Binding-site contacts:
Ligand atom C29 contacts residue ILE142 of chain 1.A at 3.8 Å (hydrophobic).
Ligand atom O4 contacts residue GLU167 of chain 1.A at 3.0 Å (salt-bridge).
Ligand atom C13 contacts residue LEU166 of chain 1.A at 3.8 Å (hydrophobic).
Ligand atom N6 contacts residue ILE142 of chain 1.A at 3.5 Å (h-bond).
Ligand atom C17 contacts residue ASP188 of chain 1.A at 3.2 Å.
Ligand atom O1 contacts residue PRO190 of chain 1.A at 3.3 Å (h-bond).
Ligand atom N5 contacts residue CYS146 of chain 1.A at 3.7 Å.
Ligand atom O8 contacts residue HIS164 of chain 1.A at 2.6 Å (h-bond).
Ligand atom C30 contacts residue ILE142 of chain 1.A at 3.6 Å (hydrophobic).
Ligand atom O8 contacts residue PHE141 of chain 1.A at 3.5 Å.
Ligand atom C21 contacts residue HIS165 of chain 1.A at 3.8 Å.
Ligand atom N6 contacts residue PHE141 of chain 1.A at 3.1 Å (h-bond).
Ligand atom O2 contacts residue MET192 of chain 1.A at 3.5 Å.
Ligand atom C20 contacts residue HIS165 of chain 1.A at 2.9 Å.
Ligand atom O8 contacts residue LEU166 of chain 1.A at 3.7 Å.
Ligand atom N5 contacts residue HIS165 of chain 1.A at 3.1 Å (h-bond).
Ligand atom C19 contacts residue HIS165 of chain 1.A at 3.8 Å.
Ligand atom C26 contacts residue CYS146 of chain 1.A at 3.6 Å (hydrophobic).
Ligand atom C30 contacts residue HIS164 of chain 1.A at 3.7 Å.
Ligand atom C14 contacts residue HIS165 of chain 1.A at 3.8 Å.
Ligand atom C6 contacts residue GLU167 of chain 1.A at 3.8 Å.
Ligand atom C22 contacts residue CYS146 of chain 1.A at 2.8 Å (hydrophobic).
Ligand atom O3 contacts residue PRO190 of chain 1.A at 3.2 Å.
Ligand atom N6 contacts residue HIS173 of chain 1.A at 3.8 Å.
Ligand atom N1 contacts residue PRO190 of chain 1.A at 3.6 Å (h-bond).
Ligand atom C3 contacts residue PRO190 of chain 1.A at 3.5 Å (hydrophobic).
Ligand atom C20 contacts residue CYS146 of chain 1.A at 2.5 Å (hydrophobic).
Ligand atom O6 contacts residue GLY144 of chain 1.A at 3.5 Å (h-bond).
Ligand atom C21 contacts residue CYS146 of chain 1.A at 1.8 Å (hydrophobic).
Ligand atom C8 contacts residue SER191 of chain 1.A at 3.0 Å.
Ligand atom C29 contacts residue PHE141 of chain 1.A at 3.8 Å (hydrophobic).
Ligand atom N6 contacts residue GLU167 of chain 1.A at 3.0 Å (salt-bridge).
Ligand atom C18 contacts residue THR49 of chain 1.A at 3.7 Å.
Ligand atom O8 contacts residue HIS173 of chain 1.A at 3.5 Å.
Ligand atom O4 contacts residue LEU166 of chain 1.A at 3.0 Å.
Ligand atom C18 contacts residue ILE53 of chain 1.A at 3.5 Å (hydrophobic).
Ligand atom C29 contacts residue GLU167 of chain 1.A at 3.3 Å.
Ligand atom N3 contacts residue GLU167 of chain 1.A at 3.2 Å (salt-bridge).
Ligand atom C30 contacts residue GLU167 of chain 1.A at 3.6 Å.
Ligand atom C28 contacts residue ILE142 of chain 1.A at 3.4 Å (hydrophobic).

The small molecule below binds the protein below.
Small molecule (SMILES): CCOC(=O)C=C[C@H](C[C@@H]1CCNC1=O)NC(=O)[C@H](CC(C)C)NC(=O)[C@@H](NC(=O)[C@H](C)NC(=O)c1cc(C)on1)C(C)C

Sequence of chain 1.A:
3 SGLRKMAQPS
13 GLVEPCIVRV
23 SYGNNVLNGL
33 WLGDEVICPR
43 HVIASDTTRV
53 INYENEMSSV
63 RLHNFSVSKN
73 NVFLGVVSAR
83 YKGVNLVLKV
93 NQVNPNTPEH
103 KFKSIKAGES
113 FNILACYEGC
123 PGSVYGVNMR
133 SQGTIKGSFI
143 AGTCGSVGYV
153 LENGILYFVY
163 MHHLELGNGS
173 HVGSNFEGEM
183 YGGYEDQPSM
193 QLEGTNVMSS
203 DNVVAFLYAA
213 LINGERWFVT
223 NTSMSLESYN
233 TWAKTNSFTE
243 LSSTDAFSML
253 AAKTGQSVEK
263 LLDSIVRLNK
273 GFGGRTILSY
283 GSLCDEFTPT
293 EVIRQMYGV